Sequence of chain 1.OA:
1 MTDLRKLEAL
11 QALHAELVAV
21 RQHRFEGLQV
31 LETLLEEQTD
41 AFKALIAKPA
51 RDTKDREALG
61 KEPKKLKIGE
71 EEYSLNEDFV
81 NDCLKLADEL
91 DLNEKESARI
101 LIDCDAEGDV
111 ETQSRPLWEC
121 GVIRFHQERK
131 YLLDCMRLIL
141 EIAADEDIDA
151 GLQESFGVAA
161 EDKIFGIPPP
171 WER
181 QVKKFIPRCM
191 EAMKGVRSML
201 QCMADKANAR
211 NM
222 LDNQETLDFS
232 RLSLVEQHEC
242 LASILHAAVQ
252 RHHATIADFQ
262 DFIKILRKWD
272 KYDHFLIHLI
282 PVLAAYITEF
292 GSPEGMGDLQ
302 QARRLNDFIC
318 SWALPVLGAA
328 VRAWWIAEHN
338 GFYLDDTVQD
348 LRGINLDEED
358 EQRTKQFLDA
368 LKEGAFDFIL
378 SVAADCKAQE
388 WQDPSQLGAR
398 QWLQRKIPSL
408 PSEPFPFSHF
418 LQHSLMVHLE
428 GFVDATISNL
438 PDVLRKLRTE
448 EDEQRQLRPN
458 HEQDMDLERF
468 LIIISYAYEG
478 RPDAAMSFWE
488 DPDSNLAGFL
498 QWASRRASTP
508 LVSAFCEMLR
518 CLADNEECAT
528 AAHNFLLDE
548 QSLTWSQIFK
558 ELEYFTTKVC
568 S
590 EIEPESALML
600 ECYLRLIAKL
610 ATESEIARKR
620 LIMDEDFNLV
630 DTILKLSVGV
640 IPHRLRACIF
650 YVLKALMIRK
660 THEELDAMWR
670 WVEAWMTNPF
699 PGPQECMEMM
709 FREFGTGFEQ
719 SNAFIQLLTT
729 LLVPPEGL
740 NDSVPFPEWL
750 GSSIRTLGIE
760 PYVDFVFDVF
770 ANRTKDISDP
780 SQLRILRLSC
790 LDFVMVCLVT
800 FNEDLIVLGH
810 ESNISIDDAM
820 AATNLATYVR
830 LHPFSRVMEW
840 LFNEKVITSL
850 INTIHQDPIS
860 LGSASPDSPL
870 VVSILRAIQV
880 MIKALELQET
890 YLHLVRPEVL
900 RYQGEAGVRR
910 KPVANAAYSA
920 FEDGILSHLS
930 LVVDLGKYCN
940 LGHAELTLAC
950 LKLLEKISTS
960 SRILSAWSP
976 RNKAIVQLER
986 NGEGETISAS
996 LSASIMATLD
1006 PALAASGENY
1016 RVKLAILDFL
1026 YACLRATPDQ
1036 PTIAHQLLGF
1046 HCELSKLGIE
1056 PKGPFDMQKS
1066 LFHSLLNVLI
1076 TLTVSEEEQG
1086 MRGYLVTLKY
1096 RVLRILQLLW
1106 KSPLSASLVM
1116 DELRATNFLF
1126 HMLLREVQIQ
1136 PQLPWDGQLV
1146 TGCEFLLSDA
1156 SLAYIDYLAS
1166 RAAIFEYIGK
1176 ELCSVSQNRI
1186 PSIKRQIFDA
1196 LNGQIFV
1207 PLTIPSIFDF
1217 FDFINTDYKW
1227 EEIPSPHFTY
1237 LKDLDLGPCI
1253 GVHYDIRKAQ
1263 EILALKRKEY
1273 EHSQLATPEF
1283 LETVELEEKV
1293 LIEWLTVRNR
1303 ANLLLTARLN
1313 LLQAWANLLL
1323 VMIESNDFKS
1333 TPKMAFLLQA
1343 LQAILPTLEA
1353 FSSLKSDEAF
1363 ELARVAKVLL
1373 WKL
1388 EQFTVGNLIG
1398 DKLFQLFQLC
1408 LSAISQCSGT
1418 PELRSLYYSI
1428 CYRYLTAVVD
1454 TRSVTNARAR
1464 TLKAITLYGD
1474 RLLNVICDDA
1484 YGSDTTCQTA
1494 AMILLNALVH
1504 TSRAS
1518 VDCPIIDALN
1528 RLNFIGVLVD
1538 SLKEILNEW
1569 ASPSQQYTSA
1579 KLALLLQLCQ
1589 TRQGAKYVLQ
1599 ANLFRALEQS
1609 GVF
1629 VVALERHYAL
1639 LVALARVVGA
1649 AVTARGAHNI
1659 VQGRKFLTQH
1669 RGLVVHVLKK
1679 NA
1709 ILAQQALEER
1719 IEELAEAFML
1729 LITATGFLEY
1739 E

Binding-site contacts:
Ligand atom O contacts residue ASN492 of chain 1.OA at 4.2 Å.
Ligand atom O contacts residue ARG442 of chain 1.OA at 4.3 Å.
Ligand atom CD2 contacts residue ARG442 of chain 1.OA at 3.5 Å.
Ligand atom CD1 contacts residue ASN492 of chain 1.OA at 3.9 Å.
Ligand atom CB contacts residue PHE496 of chain 1.OA at 3.9 Å (hydrophobic).
Ligand atom CG contacts residue GLY495 of chain 1.OA at 4.4 Å.
Ligand atom CG contacts residue ASN492 of chain 1.OA at 4.3 Å.
Ligand atom CA contacts residue ASN492 of chain 1.OA at 3.3 Å.
Ligand atom CE1 contacts residue PHE496 of chain 1.OA at 3.6 Å (hydrophobic).
Ligand atom CD1 contacts residue PHE496 of chain 1.OA at 3.7 Å (hydrophobic).
Ligand atom CE2 contacts residue PRO438 of chain 1.OA at 3.7 Å (hydrophobic).
Ligand atom N contacts residue ARG442 of chain 1.OA at 4.2 Å.
Ligand atom CB contacts residue GLY495 of chain 1.OA at 3.9 Å.
Ligand atom CB contacts residue ASN492 of chain 1.OA at 3.8 Å.
Ligand atom N contacts residue ASN492 of chain 1.OA at 3.3 Å (h-bond).
Ligand atom N contacts residue SER491 of chain 1.OA at 4.1 Å.
Ligand atom CD1 contacts residue ILE434 of chain 1.OA at 4.1 Å (hydrophobic).
Ligand atom C contacts residue ASN492 of chain 1.OA at 4.0 Å.
Ligand atom CG contacts residue PHE496 of chain 1.OA at 4.0 Å (hydrophobic).
Ligand atom CZ contacts residue PRO438 of chain 1.OA at 3.4 Å (hydrophobic).
Ligand atom CE2 contacts residue ARG442 of chain 1.OA at 3.6 Å.
Ligand atom CE1 contacts residue ILE434 of chain 1.OA at 3.9 Å (hydrophobic).
Ligand atom CD1 contacts residue PRO438 of chain 1.OA at 4.4 Å (hydrophobic).
Ligand atom C contacts residue ARG442 of chain 1.OA at 4.4 Å.
Ligand atom CD2 contacts residue PRO438 of chain 1.OA at 4.4 Å (hydrophobic).
Ligand atom CE1 contacts residue PRO438 of chain 1.OA at 3.8 Å (hydrophobic).
Ligand atom CA contacts residue ARG442 of chain 1.OA at 3.6 Å.
Ligand atom CZ contacts residue PHE496 of chain 1.OA at 3.9 Å (hydrophobic).
Ligand atom O contacts residue PRO438 of chain 1.OA at 4.0 Å.

This protein binds this small molecule.
Small molecule (SMILES): N[C@@H](Cc1ccccc1)C(=O)NCC=O